Binding-site contacts:
Ligand atom C10 contacts residue THR286 of chain 1.A at 3.6 Å.
Ligand atom C08 contacts residue THR123 of chain 1.A at 3.6 Å.
Ligand atom C06 contacts residue PHE434 of chain 1.A at 4.1 Å (hydrophobic).
Ligand atom C10 contacts residue ILE119 of chain 1.A at 4.5 Å (hydrophobic).
Ligand atom O11 contacts residue SER121 of chain 1.A at 2.8 Å (h-bond).
Ligand atom C03 contacts residue HEM1 of chain 1.B at 3.6 Å.
Ligand atom C04 contacts residue HEM1 of chain 1.B at 4.2 Å.
Ligand atom C03 contacts residue THR123 of chain 1.A at 4.1 Å.
Ligand atom C03 contacts residue ALA287 of chain 1.A at 3.6 Å (hydrophobic).
Ligand atom C01 contacts residue THR291 of chain 1.A at 4.4 Å.
Ligand atom C09 contacts residue XGE1 of chain 1.D at 4.0 Å.
Ligand atom C10 contacts residue XGE1 of chain 1.D at 3.9 Å.
Ligand atom C05 contacts residue THR123 of chain 1.A at 4.0 Å.
Ligand atom C10 contacts residue ALA283 of chain 1.A at 3.8 Å (hydrophobic).
Ligand atom C02 contacts residue ALA287 of chain 1.A at 3.6 Å (hydrophobic).
Ligand atom O11 contacts residue EDO1 of chain 1.H at 4.1 Å.
Ligand atom C01 contacts residue HEM1 of chain 1.B at 3.5 Å.
Ligand atom C07 contacts residue VAL435 of chain 1.A at 4.3 Å (hydrophobic).
Ligand atom C09 contacts residue THR123 of chain 1.A at 3.8 Å.
Ligand atom C07 contacts residue ALA287 of chain 1.A at 4.0 Å (hydrophobic).
Ligand atom C09 contacts residue SER121 of chain 1.A at 4.1 Å.
Ligand atom C01 contacts residue PHE337 of chain 1.A at 4.2 Å (hydrophobic).
Ligand atom C05 contacts residue PHE337 of chain 1.A at 4.3 Å (hydrophobic).
Ligand atom C03 contacts residue PHE337 of chain 1.A at 3.9 Å (hydrophobic).
Ligand atom C09 contacts residue ILE98 of chain 1.A at 4.1 Å (hydrophobic).
Ligand atom C10 contacts residue SER121 of chain 1.A at 4.2 Å.
Ligand atom C04 contacts residue THR123 of chain 1.A at 3.9 Å.
Ligand atom C09 contacts residue GLU97 of chain 1.A at 4.5 Å.
Ligand atom C01 contacts residue ALA287 of chain 1.A at 4.0 Å (hydrophobic).
Ligand atom O11 contacts residue ALA283 of chain 1.A at 4.5 Å.
Ligand atom C06 contacts residue THR286 of chain 1.A at 4.2 Å.
Ligand atom O11 contacts residue THR123 of chain 1.A at 2.7 Å (h-bond).
Ligand atom C07 contacts residue PHE337 of chain 1.A at 4.3 Å (hydrophobic).
Ligand atom C04 contacts residue ALA287 of chain 1.A at 3.9 Å (hydrophobic).
Ligand atom C02 contacts residue HEM1 of chain 1.B at 4.4 Å.
Ligand atom C09 contacts residue EDO1 of chain 1.H at 4.0 Å.
Ligand atom C01 contacts residue VAL334 of chain 1.A at 4.0 Å (hydrophobic).
Ligand atom C07 contacts residue PHE434 of chain 1.A at 3.8 Å (hydrophobic).
Ligand atom C08 contacts residue SER121 of chain 1.A at 3.9 Å.
Ligand atom C02 contacts residue PHE337 of chain 1.A at 3.9 Å (hydrophobic).

Sequence of chain 1.A:
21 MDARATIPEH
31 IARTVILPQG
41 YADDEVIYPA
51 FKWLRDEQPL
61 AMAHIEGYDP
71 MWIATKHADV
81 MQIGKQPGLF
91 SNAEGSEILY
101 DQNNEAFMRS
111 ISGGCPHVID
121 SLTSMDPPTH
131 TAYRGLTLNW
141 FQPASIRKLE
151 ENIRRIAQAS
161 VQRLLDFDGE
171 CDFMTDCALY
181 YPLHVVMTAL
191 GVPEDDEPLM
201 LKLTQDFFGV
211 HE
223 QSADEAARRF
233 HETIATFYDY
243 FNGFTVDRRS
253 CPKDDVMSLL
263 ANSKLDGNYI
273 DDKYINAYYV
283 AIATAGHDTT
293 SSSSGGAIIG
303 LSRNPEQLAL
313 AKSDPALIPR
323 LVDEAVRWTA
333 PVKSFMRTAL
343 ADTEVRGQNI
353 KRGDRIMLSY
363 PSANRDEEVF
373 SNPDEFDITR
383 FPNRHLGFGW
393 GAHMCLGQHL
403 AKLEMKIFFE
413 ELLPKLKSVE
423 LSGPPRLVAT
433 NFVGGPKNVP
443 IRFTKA

The protein below binds the small molecule below.
Small molecule (SMILES): CC1=CC[C@@H](C(C)(C)O)CC1